Binding-site contacts:
Ligand atom C8 contacts residue HIS415 of chain 1.DA at 3.6 Å.
Ligand atom N7 contacts residue PRO200 of chain 1.DA at 4.0 Å.
Ligand atom N7 contacts residue HIS415 of chain 1.DA at 3.8 Å.
Ligand atom C6 contacts residue GLY424 of chain 1.DA at 4.5 Å.
Ligand atom C2 contacts residue VAL199 of chain 1.DA at 4.2 Å (hydrophobic).
Ligand atom C5 contacts residue PRO416 of chain 1.DA at 3.6 Å (hydrophobic).
Ligand atom C6 contacts residue VAL199 of chain 1.DA at 4.3 Å (hydrophobic).
Ligand atom C8 contacts residue PRO200 of chain 1.DA at 4.4 Å (hydrophobic).
Ligand atom N9 contacts residue PRO200 of chain 1.DA at 4.4 Å.
Ligand atom N6 contacts residue GLY424 of chain 1.DA at 3.8 Å.
Ligand atom O1P contacts residue PRO200 of chain 1.DA at 4.1 Å.
Ligand atom N1 contacts residue VAL199 of chain 1.DA at 3.7 Å.
Ligand atom C2 contacts residue GLY424 of chain 1.DA at 4.1 Å.
Ligand atom N1 contacts residue GLY424 of chain 1.DA at 3.5 Å (h-bond).
Ligand atom N9 contacts residue PRO416 of chain 1.DA at 4.2 Å.
Ligand atom C4 contacts residue PRO416 of chain 1.DA at 4.0 Å (hydrophobic).
Ligand atom C4 contacts residue PRO200 of chain 1.DA at 4.1 Å (hydrophobic).
Ligand atom C2 contacts residue PRO200 of chain 1.DA at 4.1 Å (hydrophobic).
Ligand atom C6 contacts residue PRO200 of chain 1.DA at 4.0 Å (hydrophobic).
Ligand atom N6 contacts residue SER417 of chain 1.DA at 3.8 Å.
Ligand atom N6 contacts residue VAL199 of chain 1.DA at 4.5 Å.
Ligand atom N6 contacts residue PRO416 of chain 1.DA at 3.1 Å (h-bond).
Ligand atom C2 contacts residue PRO416 of chain 1.DA at 3.9 Å (hydrophobic).
Ligand atom O3P contacts residue LYS198 of chain 1.DA at 4.5 Å.
Ligand atom N3 contacts residue PRO200 of chain 1.DA at 4.2 Å.
Ligand atom N1 contacts residue PRO416 of chain 1.DA at 3.2 Å (h-bond).
Ligand atom O3P contacts residue PRO200 of chain 1.DA at 3.9 Å.
Ligand atom N7 contacts residue ASN394 of chain 1.DA at 4.3 Å.
Ligand atom N7 contacts residue PRO416 of chain 1.DA at 4.4 Å.
Ligand atom N6 contacts residue PRO200 of chain 1.DA at 4.4 Å.
Ligand atom N7 contacts residue SER417 of chain 1.DA at 4.4 Å.
Ligand atom C1' contacts residue PRO416 of chain 1.DA at 4.5 Å (hydrophobic).
Ligand atom C6 contacts residue PRO416 of chain 1.DA at 3.0 Å (hydrophobic).
Ligand atom C5 contacts residue PRO200 of chain 1.DA at 3.8 Å (hydrophobic).
Ligand atom P contacts residue PRO200 of chain 1.DA at 4.5 Å.
Ligand atom N1 contacts residue PRO200 of chain 1.DA at 4.1 Å.
Ligand atom C6 contacts residue SER417 of chain 1.DA at 4.5 Å.
Ligand atom N3 contacts residue PRO416 of chain 1.DA at 4.1 Å.
Ligand atom C2' contacts residue HIS415 of chain 1.DA at 3.9 Å.

Sequence of chain 1.DA:
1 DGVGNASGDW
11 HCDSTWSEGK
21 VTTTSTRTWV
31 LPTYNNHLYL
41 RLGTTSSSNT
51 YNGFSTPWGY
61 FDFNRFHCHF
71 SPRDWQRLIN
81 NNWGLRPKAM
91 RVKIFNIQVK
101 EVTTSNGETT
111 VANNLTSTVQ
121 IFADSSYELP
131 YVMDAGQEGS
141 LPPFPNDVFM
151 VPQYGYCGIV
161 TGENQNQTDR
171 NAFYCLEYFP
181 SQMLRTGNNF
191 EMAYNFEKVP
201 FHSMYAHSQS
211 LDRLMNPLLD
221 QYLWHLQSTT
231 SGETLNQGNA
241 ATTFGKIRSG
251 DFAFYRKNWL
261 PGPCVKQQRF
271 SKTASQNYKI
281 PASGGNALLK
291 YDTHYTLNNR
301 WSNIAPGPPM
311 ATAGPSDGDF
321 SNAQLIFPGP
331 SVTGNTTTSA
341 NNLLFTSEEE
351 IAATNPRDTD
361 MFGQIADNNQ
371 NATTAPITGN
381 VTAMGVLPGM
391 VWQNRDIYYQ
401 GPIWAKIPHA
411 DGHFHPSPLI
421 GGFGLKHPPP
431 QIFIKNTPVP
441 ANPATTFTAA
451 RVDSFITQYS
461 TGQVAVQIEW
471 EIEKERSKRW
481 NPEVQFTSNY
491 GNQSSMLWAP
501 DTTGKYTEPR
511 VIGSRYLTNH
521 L

This small molecule binds to this protein.
Small molecule (SMILES): Nc1ncnc2c1ncn2[C@H]1C[C@H](O)[C@@H](COP(=O)(O)O)O1